Sequence of chain 1.G:
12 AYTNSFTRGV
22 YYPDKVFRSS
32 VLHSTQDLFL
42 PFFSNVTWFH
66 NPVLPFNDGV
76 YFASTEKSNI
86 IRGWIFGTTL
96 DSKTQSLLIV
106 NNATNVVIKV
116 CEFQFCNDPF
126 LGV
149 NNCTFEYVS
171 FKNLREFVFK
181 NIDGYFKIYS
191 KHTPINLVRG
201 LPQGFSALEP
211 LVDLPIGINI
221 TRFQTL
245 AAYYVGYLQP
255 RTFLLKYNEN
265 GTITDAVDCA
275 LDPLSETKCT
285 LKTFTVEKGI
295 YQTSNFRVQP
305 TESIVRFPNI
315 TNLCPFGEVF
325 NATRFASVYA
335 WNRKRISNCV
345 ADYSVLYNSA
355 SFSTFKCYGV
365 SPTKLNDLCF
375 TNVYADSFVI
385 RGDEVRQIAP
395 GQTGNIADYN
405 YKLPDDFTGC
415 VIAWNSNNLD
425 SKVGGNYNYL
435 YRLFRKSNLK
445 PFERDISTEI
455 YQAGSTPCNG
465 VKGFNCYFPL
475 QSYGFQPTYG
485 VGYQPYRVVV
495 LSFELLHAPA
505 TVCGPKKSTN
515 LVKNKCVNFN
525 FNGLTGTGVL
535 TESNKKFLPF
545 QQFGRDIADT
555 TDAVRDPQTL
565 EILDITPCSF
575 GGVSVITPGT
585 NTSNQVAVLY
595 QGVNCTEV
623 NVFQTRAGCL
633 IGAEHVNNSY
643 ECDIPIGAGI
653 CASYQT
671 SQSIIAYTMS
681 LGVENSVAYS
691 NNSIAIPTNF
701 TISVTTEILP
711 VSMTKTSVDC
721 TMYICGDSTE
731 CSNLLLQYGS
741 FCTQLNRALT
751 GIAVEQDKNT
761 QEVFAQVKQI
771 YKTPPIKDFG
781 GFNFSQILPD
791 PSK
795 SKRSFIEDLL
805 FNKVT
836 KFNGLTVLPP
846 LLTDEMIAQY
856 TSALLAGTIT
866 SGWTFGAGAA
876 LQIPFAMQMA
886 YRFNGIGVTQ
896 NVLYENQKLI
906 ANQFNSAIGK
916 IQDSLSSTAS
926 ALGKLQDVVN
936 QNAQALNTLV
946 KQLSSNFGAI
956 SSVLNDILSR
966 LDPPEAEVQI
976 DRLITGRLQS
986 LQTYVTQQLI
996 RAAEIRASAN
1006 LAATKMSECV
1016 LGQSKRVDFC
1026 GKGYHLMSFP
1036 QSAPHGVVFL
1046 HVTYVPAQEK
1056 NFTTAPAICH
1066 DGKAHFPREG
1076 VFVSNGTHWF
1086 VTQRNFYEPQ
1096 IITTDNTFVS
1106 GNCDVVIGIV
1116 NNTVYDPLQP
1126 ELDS

A protein and the small-molecule ligand that binds it are described below.
Small molecule (SMILES): CC(=O)N[C@@H]1[C@@H](O)[C@H](O)[C@@H](CO)O[C@H]1O

Binding-site contacts:
Ligand atom O7 contacts residue ASN1056 of chain 1.G at 3.0 Å (h-bond).
Ligand atom C7 contacts residue LYS1055 of chain 1.G at 3.9 Å.
Ligand atom C8 contacts residue GLU1054 of chain 1.G at 3.5 Å.
Ligand atom O5 contacts residue ALA688 of chain 1.G at 4.5 Å.
Ligand atom C5 contacts residue ASN1056 of chain 1.G at 3.6 Å.
Ligand atom C7 contacts residue GLU1054 of chain 1.G at 3.9 Å.
Ligand atom N2 contacts residue ASN1056 of chain 1.G at 2.9 Å (h-bond).
Ligand atom C1 contacts residue ASN1056 of chain 1.G at 1.4 Å.
Ligand atom C6 contacts residue ALA688 of chain 1.G at 3.8 Å (hydrophobic).
Ligand atom C5 contacts residue ALA688 of chain 1.G at 4.3 Å (hydrophobic).
Ligand atom C3 contacts residue ASN1056 of chain 1.G at 3.8 Å.
Ligand atom C8 contacts residue LYS1055 of chain 1.G at 4.3 Å.
Ligand atom O7 contacts residue GLU1054 of chain 1.G at 4.4 Å.
Ligand atom N2 contacts residue GLU1054 of chain 1.G at 4.2 Å.
Ligand atom O7 contacts residue LYS1055 of chain 1.G at 3.6 Å.
Ligand atom C7 contacts residue ASN1056 of chain 1.G at 3.4 Å.
Ligand atom O5 contacts residue ASN1056 of chain 1.G at 2.4 Å (h-bond).
Ligand atom C4 contacts residue ASN1056 of chain 1.G at 4.2 Å.
Ligand atom C2 contacts residue ASN1056 of chain 1.G at 2.5 Å.